The protein below binds the small molecule below.
Small molecule (SMILES): CCCCO

Sequence of chain 1.B:
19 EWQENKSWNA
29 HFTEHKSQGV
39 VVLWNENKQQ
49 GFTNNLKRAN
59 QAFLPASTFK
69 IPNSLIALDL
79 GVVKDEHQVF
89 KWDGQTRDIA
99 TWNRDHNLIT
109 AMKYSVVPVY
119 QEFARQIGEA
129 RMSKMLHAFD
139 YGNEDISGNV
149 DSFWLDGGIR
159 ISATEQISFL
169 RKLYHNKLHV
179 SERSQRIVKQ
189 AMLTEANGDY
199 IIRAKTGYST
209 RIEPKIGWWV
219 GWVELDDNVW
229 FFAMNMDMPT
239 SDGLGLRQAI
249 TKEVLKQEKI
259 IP

Binding-site contacts:
Ligand atom C4 contacts residue ASP77 of chain 1.B at 4.3 Å.
Ligand atom C2 contacts residue ARG181 of chain 1.B at 3.9 Å.
Ligand atom C4 contacts residue SER182 of chain 1.B at 4.1 Å.
Ligand atom OH contacts residue SER182 of chain 1.B at 3.3 Å (h-bond).
Ligand atom OH contacts residue LEU76 of chain 1.B at 4.2 Å.
Ligand atom OH contacts residue SER179 of chain 1.B at 2.9 Å (h-bond).
Ligand atom OH contacts residue ARG181 of chain 1.B at 2.9 Å (salt-bridge).
Ligand atom C3 contacts residue SER179 of chain 1.B at 3.8 Å.
Ligand atom C4 contacts residue ARG181 of chain 1.B at 4.0 Å.
Ligand atom C3 contacts residue ARG181 of chain 1.B at 3.8 Å.
Ligand atom C2 contacts residue SER179 of chain 1.B at 3.4 Å.
Ligand atom C4 contacts residue SER179 of chain 1.B at 3.0 Å.
Ligand atom C1 contacts residue ARG181 of chain 1.B at 4.2 Å.